Sequence of chain 1.A:
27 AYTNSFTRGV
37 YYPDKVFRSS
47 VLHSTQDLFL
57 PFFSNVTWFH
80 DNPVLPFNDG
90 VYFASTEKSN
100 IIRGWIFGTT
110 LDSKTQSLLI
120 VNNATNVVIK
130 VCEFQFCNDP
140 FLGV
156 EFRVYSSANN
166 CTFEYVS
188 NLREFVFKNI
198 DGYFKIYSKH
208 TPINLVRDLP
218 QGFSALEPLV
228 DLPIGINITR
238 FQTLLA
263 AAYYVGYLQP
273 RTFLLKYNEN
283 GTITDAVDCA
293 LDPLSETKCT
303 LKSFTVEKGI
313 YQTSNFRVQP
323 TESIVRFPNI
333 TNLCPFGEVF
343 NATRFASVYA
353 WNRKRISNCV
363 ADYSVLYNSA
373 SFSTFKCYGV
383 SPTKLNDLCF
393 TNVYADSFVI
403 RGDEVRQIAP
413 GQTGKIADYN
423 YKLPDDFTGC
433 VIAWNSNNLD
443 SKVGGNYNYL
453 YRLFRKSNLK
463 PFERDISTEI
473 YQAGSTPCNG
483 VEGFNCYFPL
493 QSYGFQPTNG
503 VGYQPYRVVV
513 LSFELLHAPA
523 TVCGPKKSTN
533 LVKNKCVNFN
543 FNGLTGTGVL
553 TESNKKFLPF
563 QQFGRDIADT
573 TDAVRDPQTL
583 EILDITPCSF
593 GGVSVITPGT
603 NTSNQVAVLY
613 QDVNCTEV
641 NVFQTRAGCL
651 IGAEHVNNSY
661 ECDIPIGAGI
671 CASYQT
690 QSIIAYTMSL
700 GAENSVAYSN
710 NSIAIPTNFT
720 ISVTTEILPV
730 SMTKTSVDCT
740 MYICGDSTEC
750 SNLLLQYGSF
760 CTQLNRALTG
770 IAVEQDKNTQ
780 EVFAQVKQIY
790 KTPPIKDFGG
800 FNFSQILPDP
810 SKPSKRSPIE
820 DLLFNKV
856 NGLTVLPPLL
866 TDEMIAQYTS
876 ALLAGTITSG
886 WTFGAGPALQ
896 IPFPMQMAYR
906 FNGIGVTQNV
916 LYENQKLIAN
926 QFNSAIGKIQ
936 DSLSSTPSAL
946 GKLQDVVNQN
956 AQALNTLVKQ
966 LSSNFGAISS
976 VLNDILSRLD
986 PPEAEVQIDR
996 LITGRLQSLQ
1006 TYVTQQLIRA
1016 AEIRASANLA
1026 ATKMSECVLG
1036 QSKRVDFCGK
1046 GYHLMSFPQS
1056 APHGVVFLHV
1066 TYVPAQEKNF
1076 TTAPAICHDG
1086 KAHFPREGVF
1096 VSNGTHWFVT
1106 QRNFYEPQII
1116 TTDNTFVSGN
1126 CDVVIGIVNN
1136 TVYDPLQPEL

Binding-site contacts:
Ligand atom C5 contacts residue PHE1103 of chain 1.A at 4.1 Å (hydrophobic).
Ligand atom C8 contacts residue ASN1098 of chain 1.A at 3.1 Å.
Ligand atom C7 contacts residue ASN1098 of chain 1.A at 3.4 Å.
Ligand atom C5 contacts residue ASN1098 of chain 1.A at 3.8 Å.
Ligand atom C1 contacts residue HIS1101 of chain 1.A at 4.4 Å.
Ligand atom O7 contacts residue ASN1098 of chain 1.A at 3.6 Å (h-bond).
Ligand atom O5 contacts residue PHE1103 of chain 1.A at 3.6 Å.
Ligand atom C6 contacts residue PHE1103 of chain 1.A at 4.0 Å (hydrophobic).
Ligand atom C4 contacts residue ASN1098 of chain 1.A at 4.3 Å.
Ligand atom C8 contacts residue THR1100 of chain 1.A at 4.3 Å.
Ligand atom C1 contacts residue PHE1103 of chain 1.A at 4.1 Å (hydrophobic).
Ligand atom C8 contacts residue GLY1099 of chain 1.A at 4.4 Å.
Ligand atom C2 contacts residue ASN1098 of chain 1.A at 2.5 Å.
Ligand atom N2 contacts residue ASN1098 of chain 1.A at 2.9 Å (h-bond).
Ligand atom O5 contacts residue ASN1098 of chain 1.A at 2.4 Å (h-bond).
Ligand atom N2 contacts residue THR1100 of chain 1.A at 4.1 Å.
Ligand atom C3 contacts residue ASN1098 of chain 1.A at 3.9 Å.
Ligand atom C1 contacts residue ASN1098 of chain 1.A at 1.5 Å.

The protein below binds the small molecule below.
Small molecule (SMILES): CC(=O)N[C@H]1[C@H](O[C@H]2[C@H](O)[C@@H](NC(C)=O)CO[C@@H]2CO)O[C@H](CO)[C@@H](O)[C@@H]1O